Binding-site contacts:
Ligand atom C02 contacts residue VAL47 of chain 1.B at 3.8 Å (hydrophobic).
Ligand atom C03 contacts residue TRP79 of chain 1.B at 3.7 Å (hydrophobic).
Ligand atom C04 contacts residue TRP79 of chain 1.B at 3.5 Å (hydrophobic).
Ligand atom O34 contacts residue SER27 of chain 1.B at 2.8 Å (h-bond).
Ligand atom C33 contacts residue ASN23 of chain 1.B at 3.6 Å.
Ligand atom C02 contacts residue TRP79 of chain 1.B at 3.8 Å (hydrophobic).
Ligand atom N08 contacts residue SER88 of chain 1.B at 3.0 Å (h-bond).
Ligand atom C33 contacts residue TYR43 of chain 1.B at 3.2 Å (hydrophobic).
Ligand atom C05 contacts residue TRP79 of chain 1.B at 3.4 Å (hydrophobic).
Ligand atom C33 contacts residue LEU25 of chain 1.B at 3.9 Å (hydrophobic).
Ligand atom O34 contacts residue TYR43 of chain 1.B at 2.3 Å (h-bond).
Ligand atom O07 contacts residue ASN49 of chain 1.B at 2.8 Å (h-bond).
Ligand atom C03 contacts residue LEU110 of chain 1.B at 3.7 Å (hydrophobic).
Ligand atom S38 contacts residue TRP92 of chain 1.B at 3.8 Å.
Ligand atom O34 contacts residue ASP128 of chain 1.B at 3.7 Å.
Ligand atom O34 contacts residue ASN23 of chain 1.B at 2.9 Å (h-bond).
Ligand atom N32 contacts residue VAL47 of chain 1.B at 3.7 Å.
Ligand atom N32 contacts residue SER45 of chain 1.B at 3.2 Å (h-bond).
Ligand atom C29 contacts residue LEU124 of chain 1.B at 3.5 Å (hydrophobic).
Ligand atom N08 contacts residue ALA86 of chain 1.B at 3.6 Å.
Ligand atom S38 contacts residue TRP79 of chain 1.B at 3.5 Å.
Ligand atom N35 contacts residue TYR43 of chain 1.B at 3.8 Å.
Ligand atom C36 contacts residue TRP108 of chain 1.B at 3.8 Å (hydrophobic).
Ligand atom C05 contacts residue ASN49 of chain 1.B at 4.0 Å.
Ligand atom C36 contacts residue ASP128 of chain 1.B at 4.0 Å.
Ligand atom C06 contacts residue ASN49 of chain 1.B at 3.7 Å.
Ligand atom N35 contacts residue LEU25 of chain 1.B at 3.8 Å.
Ligand atom C05 contacts residue SER88 of chain 1.B at 3.9 Å.
Ligand atom N35 contacts residue ASN23 of chain 1.B at 3.9 Å.
Ligand atom C09 contacts residue SER88 of chain 1.B at 3.8 Å.
Ligand atom O07 contacts residue GLY48 of chain 1.B at 3.5 Å.
Ligand atom C30 contacts residue LEU124 of chain 1.B at 3.6 Å (hydrophobic).
Ligand atom S38 contacts residue THR90 of chain 1.B at 3.2 Å (h-bond).
Ligand atom N35 contacts residue ASP128 of chain 1.B at 2.9 Å (salt-bridge).
Ligand atom C33 contacts residue SER27 of chain 1.B at 3.6 Å.
Ligand atom C31 contacts residue VAL47 of chain 1.B at 3.7 Å (hydrophobic).
Ligand atom C02 contacts residue SER45 of chain 1.B at 3.4 Å.
Ligand atom C37 contacts residue TRP108 of chain 1.B at 3.4 Å (hydrophobic).
Ligand atom C24 contacts residue ASN49 of chain 1.B at 3.7 Å.
Ligand atom C33 contacts residue ASP128 of chain 1.B at 3.7 Å.

This protein binds this small molecule.
Small molecule (SMILES): CC(C)(C)[P](CCNC(=O)CCCC[C@@H]1SC[C@@H]2NC(=O)N[C@@H]21)(C(C)(C)C)[Pd]1(Cl)CC=C1c1ccccc1

Sequence of chain 1.B:
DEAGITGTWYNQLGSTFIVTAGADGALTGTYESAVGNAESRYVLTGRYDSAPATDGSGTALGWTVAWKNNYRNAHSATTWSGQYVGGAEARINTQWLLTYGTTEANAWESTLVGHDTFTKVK